The small molecule below binds the protein below.
Small molecule (SMILES): CCNC(=O)Nc1nc2c(C(C)=O)cc(-c3cccnc3)cc2[nH]1

Sequence of chain 1.A:
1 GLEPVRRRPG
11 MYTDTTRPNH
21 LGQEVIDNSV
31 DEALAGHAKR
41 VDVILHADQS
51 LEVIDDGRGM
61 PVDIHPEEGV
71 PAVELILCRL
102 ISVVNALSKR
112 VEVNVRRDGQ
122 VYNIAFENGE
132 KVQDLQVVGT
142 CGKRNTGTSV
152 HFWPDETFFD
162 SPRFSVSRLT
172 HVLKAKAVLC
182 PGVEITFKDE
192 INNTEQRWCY

Binding-site contacts:
Ligand atom C25 contacts residue PRO61 of chain 1.A at 3.9 Å (hydrophobic).
Ligand atom N24 contacts residue ARG58 of chain 1.A at 3.9 Å.
Ligand atom C7 contacts residue THR149 of chain 1.A at 3.9 Å.
Ligand atom C7 contacts residue ASP55 of chain 1.A at 3.9 Å.
Ligand atom C7 contacts residue GLU32 of chain 1.A at 3.6 Å.
Ligand atom C25 contacts residue GLY59 of chain 1.A at 3.5 Å.
Ligand atom C10 contacts residue GLY59 of chain 1.A at 3.7 Å.
Ligand atom C4 contacts residue ASP55 of chain 1.A at 3.3 Å.
Ligand atom C1 contacts residue VAL25 of chain 1.A at 3.7 Å (hydrophobic).
Ligand atom C23 contacts residue ARG58 of chain 1.A at 3.5 Å.
Ligand atom C11 contacts residue PRO61 of chain 1.A at 3.7 Å (hydrophobic).
Ligand atom N24 contacts residue ARG118 of chain 1.A at 3.4 Å (salt-bridge).
Ligand atom C22 contacts residue ARG58 of chain 1.A at 3.4 Å.
Ligand atom C1 contacts residue SER29 of chain 1.A at 3.5 Å.
Ligand atom C2 contacts residue VAL25 of chain 1.A at 3.7 Å (hydrophobic).
Ligand atom C16 contacts residue ILE76 of chain 1.A at 3.6 Å (hydrophobic).
Ligand atom C1 contacts residue VAL53 of chain 1.A at 3.1 Å (hydrophobic).
Ligand atom N3 contacts residue SER29 of chain 1.A at 3.0 Å (h-bond).
Ligand atom C25 contacts residue ARG118 of chain 1.A at 3.5 Å.
Ligand atom N6 contacts residue THR149 of chain 1.A at 3.7 Å.
Ligand atom N3 contacts residue THR149 of chain 1.A at 3.9 Å.
Ligand atom C4 contacts residue THR149 of chain 1.A at 3.7 Å.
Ligand atom C1 contacts residue VAL151 of chain 1.A at 3.6 Å (hydrophobic).
Ligand atom N6 contacts residue ASP55 of chain 1.A at 2.8 Å (salt-bridge).
Ligand atom O5 contacts residue ASN28 of chain 1.A at 3.6 Å.
Ligand atom C20 contacts residue ARG58 of chain 1.A at 3.6 Å.
Ligand atom N18 contacts residue MET60 of chain 1.A at 3.5 Å.
Ligand atom C12 contacts residue PRO61 of chain 1.A at 3.5 Å (hydrophobic).
Ligand atom C2 contacts residue VAL151 of chain 1.A at 3.9 Å (hydrophobic).
Ligand atom O15 contacts residue MET60 of chain 1.A at 3.8 Å.
Ligand atom C21 contacts residue ARG58 of chain 1.A at 3.3 Å.
Ligand atom C17 contacts residue MET60 of chain 1.A at 3.7 Å (hydrophobic).
Ligand atom N3 contacts residue ASP55 of chain 1.A at 2.9 Å (salt-bridge).
Ligand atom C9 contacts residue GLU32 of chain 1.A at 3.5 Å.
Ligand atom N8 contacts residue THR149 of chain 1.A at 3.8 Å.
Ligand atom O5 contacts residue MET60 of chain 1.A at 3.2 Å.
Ligand atom C10 contacts residue GLU32 of chain 1.A at 3.5 Å.
Ligand atom N8 contacts residue GLU32 of chain 1.A at 3.0 Å.
Ligand atom C25 contacts residue ARG58 of chain 1.A at 3.9 Å.
Ligand atom C2 contacts residue SER29 of chain 1.A at 3.4 Å.